Sequence of chain 1.E:
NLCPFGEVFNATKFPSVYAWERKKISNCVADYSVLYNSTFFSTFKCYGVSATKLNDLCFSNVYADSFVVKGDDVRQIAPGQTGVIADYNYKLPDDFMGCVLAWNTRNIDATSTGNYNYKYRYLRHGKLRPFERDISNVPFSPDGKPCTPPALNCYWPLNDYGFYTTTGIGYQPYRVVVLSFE

The protein below binds the small molecule below.
Small molecule (SMILES): CC(=O)N[C@H]1[C@H](O[C@H]2[C@H](O)[C@@H](NC(C)=O)CO[C@@H]2CO)O[C@H](CO)[C@@H](O)[C@@H]1O

Binding-site contacts:
Ligand atom C8 contacts residue VAL34 of chain 1.E at 3.6 Å (hydrophobic).
Ligand atom N2 contacts residue GLY6 of chain 1.E at 3.5 Å.
Ligand atom C4 contacts residue ASN10 of chain 1.E at 4.1 Å.
Ligand atom C2 contacts residue GLU7 of chain 1.E at 4.4 Å.
Ligand atom C1 contacts residue GLY6 of chain 1.E at 4.4 Å.
Ligand atom C5 contacts residue ASN10 of chain 1.E at 3.4 Å.
Ligand atom N2 contacts residue ASN10 of chain 1.E at 3.3 Å (h-bond).
Ligand atom C2 contacts residue GLY6 of chain 1.E at 4.2 Å.
Ligand atom C7 contacts residue GLY6 of chain 1.E at 4.0 Å.
Ligand atom O6 contacts residue ASN10 of chain 1.E at 4.2 Å.
Ligand atom C2 contacts residue ASN10 of chain 1.E at 2.6 Å.
Ligand atom C1 contacts residue ASN10 of chain 1.E at 1.4 Å.
Ligand atom C8 contacts residue GLY6 of chain 1.E at 4.0 Å.
Ligand atom C6 contacts residue ASN10 of chain 1.E at 4.3 Å.
Ligand atom C3 contacts residue ASN10 of chain 1.E at 3.8 Å.
Ligand atom O5 contacts residue ASN10 of chain 1.E at 2.0 Å (h-bond).